Binding-site contacts:
Ligand atom C2 contacts residue ASN469 of chain 1.A at 2.5 Å.
Ligand atom C2 contacts residue THR471 of chain 1.A at 3.8 Å.
Ligand atom C3 contacts residue ASN469 of chain 1.A at 3.8 Å.
Ligand atom C5 contacts residue ASN469 of chain 1.A at 3.7 Å.
Ligand atom C7 contacts residue THR471 of chain 1.A at 3.5 Å.
Ligand atom C7 contacts residue LYS472 of chain 1.A at 4.4 Å.
Ligand atom O7 contacts residue THR471 of chain 1.A at 3.0 Å (h-bond).
Ligand atom C8 contacts residue THR471 of chain 1.A at 4.5 Å.
Ligand atom C4 contacts residue ASN469 of chain 1.A at 4.3 Å.
Ligand atom N2 contacts residue THR471 of chain 1.A at 3.9 Å.
Ligand atom C1 contacts residue ASN469 of chain 1.A at 1.4 Å.
Ligand atom O5 contacts residue ASN469 of chain 1.A at 2.4 Å (h-bond).
Ligand atom C7 contacts residue ASN469 of chain 1.A at 4.0 Å.
Ligand atom N2 contacts residue ASN469 of chain 1.A at 2.9 Å (h-bond).
Ligand atom C8 contacts residue LYS472 of chain 1.A at 3.7 Å.

Sequence of chain 1.A:
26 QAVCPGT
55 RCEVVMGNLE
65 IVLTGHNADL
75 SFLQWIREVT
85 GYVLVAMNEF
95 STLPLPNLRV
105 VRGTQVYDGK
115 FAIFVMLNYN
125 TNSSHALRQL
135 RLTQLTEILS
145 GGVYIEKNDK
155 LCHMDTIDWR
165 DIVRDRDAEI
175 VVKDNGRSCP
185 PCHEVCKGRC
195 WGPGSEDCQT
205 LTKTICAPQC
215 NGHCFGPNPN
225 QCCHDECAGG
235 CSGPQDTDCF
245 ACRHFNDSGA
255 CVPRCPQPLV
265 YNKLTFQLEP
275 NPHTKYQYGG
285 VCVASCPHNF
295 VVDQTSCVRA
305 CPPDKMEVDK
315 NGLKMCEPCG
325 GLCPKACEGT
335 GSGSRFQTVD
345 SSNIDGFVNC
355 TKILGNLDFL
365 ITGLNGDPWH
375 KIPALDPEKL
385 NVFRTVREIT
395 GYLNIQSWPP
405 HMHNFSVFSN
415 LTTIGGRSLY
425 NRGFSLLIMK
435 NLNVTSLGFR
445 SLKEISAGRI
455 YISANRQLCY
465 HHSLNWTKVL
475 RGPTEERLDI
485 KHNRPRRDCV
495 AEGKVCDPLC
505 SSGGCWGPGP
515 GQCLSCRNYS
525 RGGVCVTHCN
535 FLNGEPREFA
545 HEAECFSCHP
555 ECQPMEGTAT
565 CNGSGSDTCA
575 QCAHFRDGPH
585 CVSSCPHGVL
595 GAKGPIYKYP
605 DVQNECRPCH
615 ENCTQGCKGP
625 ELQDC

The small molecule below binds the protein below.
Small molecule (SMILES): CC(=O)N[C@@H]1[C@@H](O)[C@H](O)[C@@H](CO)O[C@H]1O